Binding-site contacts:
Ligand atom O7 contacts residue LYS166 of chain 1.A at 4.3 Å.
Ligand atom C8 contacts residue ILE162 of chain 1.A at 3.5 Å (hydrophobic).
Ligand atom C8 contacts residue ASN153 of chain 1.A at 3.8 Å.
Ligand atom C2 contacts residue ASN153 of chain 1.A at 2.5 Å.
Ligand atom C4 contacts residue ASN153 of chain 1.A at 4.2 Å.
Ligand atom C5 contacts residue NAG1 of chain 1.H at 4.2 Å.
Ligand atom C7 contacts residue SER163 of chain 1.A at 3.8 Å.
Ligand atom C6 contacts residue ARG273 of chain 1.A at 4.0 Å.
Ligand atom O5 contacts residue ASN153 of chain 1.A at 2.4 Å (h-bond).
Ligand atom C8 contacts residue ASN161 of chain 1.A at 3.2 Å.
Ligand atom O7 contacts residue ASN153 of chain 1.A at 3.8 Å.
Ligand atom C4 contacts residue GLU151 of chain 1.A at 4.1 Å.
Ligand atom C3 contacts residue GLU151 of chain 1.A at 3.8 Å.
Ligand atom C7 contacts residue GLU151 of chain 1.A at 4.3 Å.
Ligand atom O3 contacts residue GLU151 of chain 1.A at 4.1 Å.
Ligand atom C1 contacts residue ASN153 of chain 1.A at 1.5 Å.
Ligand atom C7 contacts residue ASN153 of chain 1.A at 3.3 Å.
Ligand atom C5 contacts residue GLU151 of chain 1.A at 3.9 Å.
Ligand atom O5 contacts residue NAG1 of chain 1.H at 4.5 Å.
Ligand atom O7 contacts residue SER163 of chain 1.A at 3.3 Å (h-bond).
Ligand atom C6 contacts residue SER275 of chain 1.A at 4.4 Å.
Ligand atom N2 contacts residue ASN153 of chain 1.A at 2.8 Å (h-bond).
Ligand atom C5 contacts residue ASN153 of chain 1.A at 3.7 Å.
Ligand atom N2 contacts residue ASN161 of chain 1.A at 4.3 Å.
Ligand atom O7 contacts residue GLU151 of chain 1.A at 3.5 Å (salt-bridge).
Ligand atom C3 contacts residue ASN153 of chain 1.A at 3.8 Å.
Ligand atom O4 contacts residue GLU151 of chain 1.A at 3.7 Å.
Ligand atom C8 contacts residue SER163 of chain 1.A at 3.4 Å.
Ligand atom C7 contacts residue ASN161 of chain 1.A at 4.3 Å.
Ligand atom C1 contacts residue NAG1 of chain 1.H at 4.4 Å.
Ligand atom C8 contacts residue THR242 of chain 1.A at 4.4 Å.
Ligand atom C8 contacts residue GLU151 of chain 1.A at 4.4 Å.
Ligand atom C1 contacts residue NAG1 of chain 1.H at 3.9 Å.
Ligand atom O5 contacts residue NAG1 of chain 1.H at 4.1 Å.

This protein binds this small molecule.
Small molecule (SMILES): CC(=O)N[C@H]1CO[C@H](CO[C@@H]2O[C@@H](C)[C@@H](O)[C@@H](O)[C@@H]2O)[C@@H](O)[C@@H]1O

Sequence of chain 1.A:
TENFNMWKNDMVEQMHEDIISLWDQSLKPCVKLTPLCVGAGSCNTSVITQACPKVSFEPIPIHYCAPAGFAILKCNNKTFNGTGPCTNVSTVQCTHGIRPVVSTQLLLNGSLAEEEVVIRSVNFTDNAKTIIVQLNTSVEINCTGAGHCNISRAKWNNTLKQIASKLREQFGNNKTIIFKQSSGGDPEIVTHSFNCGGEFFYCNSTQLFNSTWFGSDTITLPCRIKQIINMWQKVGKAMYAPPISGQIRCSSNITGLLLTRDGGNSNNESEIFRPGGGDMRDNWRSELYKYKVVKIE